Sequence of chain 1.C:
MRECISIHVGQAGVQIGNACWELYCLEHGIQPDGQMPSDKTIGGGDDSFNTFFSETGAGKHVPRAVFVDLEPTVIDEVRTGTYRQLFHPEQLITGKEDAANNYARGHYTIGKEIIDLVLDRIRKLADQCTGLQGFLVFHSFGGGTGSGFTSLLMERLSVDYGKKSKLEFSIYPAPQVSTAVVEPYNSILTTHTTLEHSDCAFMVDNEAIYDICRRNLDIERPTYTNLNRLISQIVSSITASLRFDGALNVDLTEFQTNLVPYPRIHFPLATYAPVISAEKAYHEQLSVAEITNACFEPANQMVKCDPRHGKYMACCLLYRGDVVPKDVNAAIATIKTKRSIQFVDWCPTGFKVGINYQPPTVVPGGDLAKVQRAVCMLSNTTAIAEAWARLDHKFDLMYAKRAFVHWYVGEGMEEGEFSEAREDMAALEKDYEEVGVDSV

This small molecule binds to this protein.
Small molecule (SMILES): O=C(COC(F)F)N1CCCC2(CC2)C1

Binding-site contacts:
Ligand atom F03 contacts residue TYR398 of chain 1.B at 3.5 Å.
Ligand atom C09 contacts residue GLY98 of chain 1.B at 3.6 Å.
Ligand atom F03 contacts residue TRP397 of chain 1.B at 3.2 Å.
Ligand atom C05 contacts residue TRP397 of chain 1.B at 3.2 Å (hydrophobic).
Ligand atom O07 contacts residue GLU401 of chain 1.B at 4.2 Å.
Ligand atom F03 contacts residue ASN99 of chain 1.B at 3.8 Å.
Ligand atom N08 contacts residue GLY98 of chain 1.B at 3.5 Å (h-bond).
Ligand atom C02 contacts residue VAL180 of chain 1.B at 4.2 Å (hydrophobic).
Ligand atom C02 contacts residue GLY98 of chain 1.B at 3.7 Å.
Ligand atom O04 contacts residue THR257 of chain 1.C at 4.1 Å.
Ligand atom O04 contacts residue ASN99 of chain 1.B at 4.1 Å.
Ligand atom O07 contacts residue LYS103 of chain 1.B at 2.9 Å.
Ligand atom O04 contacts residue TRP397 of chain 1.B at 3.9 Å.
Ligand atom C06 contacts residue TRP397 of chain 1.B at 4.0 Å (hydrophobic).
Ligand atom F01 contacts residue TYR398 of chain 1.B at 4.2 Å.
Ligand atom C02 contacts residue THR257 of chain 1.C at 3.7 Å.
Ligand atom F03 contacts residue ASN100 of chain 1.B at 3.4 Å.
Ligand atom C15 contacts residue LYS103 of chain 1.B at 4.2 Å.
Ligand atom C09 contacts residue THR257 of chain 1.C at 3.2 Å.
Ligand atom F01 contacts residue VAL180 of chain 1.B at 3.0 Å.
Ligand atom C10 contacts residue TRP397 of chain 1.B at 3.9 Å (hydrophobic).
Ligand atom C06 contacts residue GLY98 of chain 1.B at 3.8 Å.
Ligand atom C06 contacts residue LYS103 of chain 1.B at 4.1 Å.
Ligand atom C10 contacts residue THR257 of chain 1.C at 3.6 Å.
Ligand atom C11 contacts residue THR253 of chain 1.C at 3.8 Å.
Ligand atom F01 contacts residue ASN99 of chain 1.B at 3.0 Å.
Ligand atom F01 contacts residue THR257 of chain 1.C at 3.2 Å.
Ligand atom C02 contacts residue ASN100 of chain 1.B at 4.1 Å.
Ligand atom C15 contacts residue GLY98 of chain 1.B at 3.6 Å.
Ligand atom C06 contacts residue ASN100 of chain 1.B at 3.7 Å.
Ligand atom O04 contacts residue ASN100 of chain 1.B at 3.5 Å.
Ligand atom O07 contacts residue ASN100 of chain 1.B at 3.2 Å (h-bond).
Ligand atom C05 contacts residue ASN100 of chain 1.B at 3.3 Å.
Ligand atom C10 contacts residue THR253 of chain 1.C at 3.7 Å.
Ligand atom F01 contacts residue TRP397 of chain 1.B at 4.2 Å.
Ligand atom C02 contacts residue TRP397 of chain 1.B at 3.4 Å (hydrophobic).
Ligand atom O04 contacts residue GLY98 of chain 1.B at 2.8 Å (h-bond).
Ligand atom C05 contacts residue GLY98 of chain 1.B at 3.8 Å.
Ligand atom C02 contacts residue ASN99 of chain 1.B at 3.8 Å.
Ligand atom F01 contacts residue GLY98 of chain 1.B at 3.5 Å.

Sequence of chain 1.B:
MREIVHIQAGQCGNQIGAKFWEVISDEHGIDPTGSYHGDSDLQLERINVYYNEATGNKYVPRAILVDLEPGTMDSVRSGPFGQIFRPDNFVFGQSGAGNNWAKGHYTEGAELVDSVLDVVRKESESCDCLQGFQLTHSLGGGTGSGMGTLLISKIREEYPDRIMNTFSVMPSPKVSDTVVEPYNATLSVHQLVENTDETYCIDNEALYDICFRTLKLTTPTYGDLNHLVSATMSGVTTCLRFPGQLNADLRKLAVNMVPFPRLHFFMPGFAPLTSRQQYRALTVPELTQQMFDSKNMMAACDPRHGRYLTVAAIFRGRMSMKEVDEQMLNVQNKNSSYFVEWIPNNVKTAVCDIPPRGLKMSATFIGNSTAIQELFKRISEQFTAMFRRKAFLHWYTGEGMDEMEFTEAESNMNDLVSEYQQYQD